Sequence of chain 1.A:
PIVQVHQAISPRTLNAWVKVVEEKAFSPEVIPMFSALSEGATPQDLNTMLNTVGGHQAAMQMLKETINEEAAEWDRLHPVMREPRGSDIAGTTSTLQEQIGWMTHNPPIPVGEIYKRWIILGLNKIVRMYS

This protein binds this small molecule.
Small molecule (SMILES): CCN1C(=O)[C@H](c2cc(O)cc(-c3cccnc3)c2)C(=O)N(c2ccccc2)c2cc(C(F)(F)F)ccc21

Binding-site contacts:
Ligand atom C27 contacts residue GLY61 of chain 1.A at 3.6 Å.
Ligand atom C16 contacts residue LEU138 of chain 1.A at 3.6 Å (hydrophobic).
Ligand atom C25 contacts residue ILE141 of chain 1.A at 3.4 Å (hydrophobic).
Ligand atom O32 contacts residue GLU28 of chain 1.A at 3.3 Å.
Ligand atom F21 contacts residue VAL36 of chain 1.A at 3.4 Å.
Ligand atom O9 contacts residue PHE32 of chain 1.A at 3.1 Å (h-bond).
Ligand atom C15 contacts residue LEU138 of chain 1.A at 3.7 Å (hydrophobic).
Ligand atom C17 contacts residue PHE32 of chain 1.A at 3.7 Å (hydrophobic).
Ligand atom C38 contacts residue ALA31 of chain 1.A at 3.6 Å (hydrophobic).
Ligand atom C18 contacts residue SER33 of chain 1.A at 3.2 Å.
Ligand atom C17 contacts residue SER33 of chain 1.A at 3.5 Å.
Ligand atom C18 contacts residue PHE32 of chain 1.A at 3.4 Å (hydrophobic).
Ligand atom C28 contacts residue GLU28 of chain 1.A at 3.7 Å.
Ligand atom C37 contacts residue PHE32 of chain 1.A at 3.5 Å (hydrophobic).
Ligand atom F22 contacts residue LEU138 of chain 1.A at 3.8 Å.
Ligand atom F22 contacts residue PHE40 of chain 1.A at 3.5 Å.
Ligand atom F23 contacts residue TRP23 of chain 1.A at 3.2 Å.
Ligand atom N3 contacts residue GLY60 of chain 1.A at 3.6 Å (h-bond).
Ligand atom C13 contacts residue VAL59 of chain 1.A at 3.7 Å (hydrophobic).
Ligand atom C12 contacts residue LEU56 of chain 1.A at 3.7 Å (hydrophobic).
Ligand atom C31 contacts residue ALA31 of chain 1.A at 3.7 Å (hydrophobic).
Ligand atom C25 contacts residue ALA65 of chain 1.A at 3.6 Å (hydrophobic).
Ligand atom C24 contacts residue MET66 of chain 1.A at 3.6 Å (hydrophobic).
Ligand atom F21 contacts residue TRP23 of chain 1.A at 3.7 Å.
Ligand atom C18 contacts residue VAL36 of chain 1.A at 3.5 Å (hydrophobic).
Ligand atom C7 contacts residue VAL27 of chain 1.A at 3.6 Å (hydrophobic).
Ligand atom C19 contacts residue PHE32 of chain 1.A at 3.3 Å (hydrophobic).
Ligand atom F23 contacts residue MET55 of chain 1.A at 3.4 Å.
Ligand atom C1 contacts residue VAL27 of chain 1.A at 3.6 Å (hydrophobic).
Ligand atom C2 contacts residue GLY60 of chain 1.A at 3.6 Å.
Ligand atom F22 contacts residue LEU56 of chain 1.A at 3.7 Å.
Ligand atom C10 contacts residue VAL27 of chain 1.A at 3.6 Å (hydrophobic).
Ligand atom O8 contacts residue HIS62 of chain 1.A at 2.9 Å (h-bond).
Ligand atom C17 contacts residue VAL142 of chain 1.A at 3.6 Å (hydrophobic).
Ligand atom C38 contacts residue PHE32 of chain 1.A at 3.5 Å (hydrophobic).
Ligand atom F21 contacts residue LEU138 of chain 1.A at 3.6 Å.
Ligand atom C30 contacts residue ALA31 of chain 1.A at 3.7 Å (hydrophobic).
Ligand atom O9 contacts residue ALA31 of chain 1.A at 3.3 Å.
Ligand atom O8 contacts residue GLY61 of chain 1.A at 3.7 Å.
Ligand atom N6 contacts residue VAL27 of chain 1.A at 3.7 Å.